Binding-site contacts:
Ligand atom C5 contacts residue ASN62 of chain 1.C at 3.7 Å.
Ligand atom C2 contacts residue ASN62 of chain 1.C at 2.4 Å.
Ligand atom C8 contacts residue GLU66 of chain 1.C at 3.7 Å.
Ligand atom O5 contacts residue ASN62 of chain 1.C at 2.4 Å (h-bond).
Ligand atom C7 contacts residue ASN62 of chain 1.C at 3.5 Å.
Ligand atom O6 contacts residue GLU66 of chain 1.C at 2.7 Å (salt-bridge).
Ligand atom O6 contacts residue THR64 of chain 1.C at 3.2 Å.
Ligand atom O7 contacts residue ASN62 of chain 1.C at 3.8 Å.
Ligand atom C8 contacts residue GLN349 of chain 1.C at 3.3 Å.
Ligand atom O5 contacts residue THR64 of chain 1.C at 4.0 Å.
Ligand atom N2 contacts residue ASN62 of chain 1.C at 2.8 Å (h-bond).
Ligand atom O6 contacts residue ASN67 of chain 1.C at 3.9 Å.
Ligand atom C6 contacts residue GLU66 of chain 1.C at 3.1 Å.
Ligand atom N2 contacts residue GLN349 of chain 1.C at 4.0 Å.
Ligand atom C3 contacts residue ASN62 of chain 1.C at 3.7 Å.
Ligand atom C1 contacts residue THR64 of chain 1.C at 4.2 Å.
Ligand atom C6 contacts residue THR64 of chain 1.C at 4.3 Å.
Ligand atom C7 contacts residue GLN349 of chain 1.C at 3.9 Å.
Ligand atom O5 contacts residue ASN67 of chain 1.C at 4.1 Å.
Ligand atom C1 contacts residue ASN62 of chain 1.C at 1.4 Å.
Ligand atom C4 contacts residue ASN62 of chain 1.C at 4.2 Å.

The protein below binds the small molecule below.
Small molecule (SMILES): CC(=O)N[C@H]1[C@H](O[C@H]2[C@H](O)[C@@H](NC(C)=O)CO[C@@H]2CO)O[C@H](CO)[C@@H](O)[C@@H]1O

Sequence of chain 1.C:
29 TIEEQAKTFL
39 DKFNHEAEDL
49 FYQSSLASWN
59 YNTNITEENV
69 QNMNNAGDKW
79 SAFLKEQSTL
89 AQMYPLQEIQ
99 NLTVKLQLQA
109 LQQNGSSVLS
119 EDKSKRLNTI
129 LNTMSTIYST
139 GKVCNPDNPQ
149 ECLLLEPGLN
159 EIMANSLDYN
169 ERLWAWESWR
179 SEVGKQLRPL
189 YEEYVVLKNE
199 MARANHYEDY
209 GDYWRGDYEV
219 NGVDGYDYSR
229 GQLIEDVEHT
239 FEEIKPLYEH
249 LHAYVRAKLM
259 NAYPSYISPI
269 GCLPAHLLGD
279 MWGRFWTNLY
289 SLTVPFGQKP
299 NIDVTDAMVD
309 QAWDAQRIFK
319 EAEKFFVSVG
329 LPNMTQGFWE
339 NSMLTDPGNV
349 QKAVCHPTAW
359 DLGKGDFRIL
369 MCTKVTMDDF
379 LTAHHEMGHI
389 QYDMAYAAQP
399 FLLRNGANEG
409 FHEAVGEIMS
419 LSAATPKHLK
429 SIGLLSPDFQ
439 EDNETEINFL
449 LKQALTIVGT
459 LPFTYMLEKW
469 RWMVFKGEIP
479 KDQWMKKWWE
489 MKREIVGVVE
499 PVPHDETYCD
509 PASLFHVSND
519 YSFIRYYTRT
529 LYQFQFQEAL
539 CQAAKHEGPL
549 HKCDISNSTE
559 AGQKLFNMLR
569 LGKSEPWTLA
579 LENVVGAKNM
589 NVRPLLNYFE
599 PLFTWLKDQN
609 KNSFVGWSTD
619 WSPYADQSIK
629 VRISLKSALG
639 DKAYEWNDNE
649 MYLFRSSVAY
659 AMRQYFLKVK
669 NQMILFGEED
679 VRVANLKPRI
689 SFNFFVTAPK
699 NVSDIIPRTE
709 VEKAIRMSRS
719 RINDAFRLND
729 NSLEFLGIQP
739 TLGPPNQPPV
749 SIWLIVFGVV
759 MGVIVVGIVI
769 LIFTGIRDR